Sequence of chain 50.J:
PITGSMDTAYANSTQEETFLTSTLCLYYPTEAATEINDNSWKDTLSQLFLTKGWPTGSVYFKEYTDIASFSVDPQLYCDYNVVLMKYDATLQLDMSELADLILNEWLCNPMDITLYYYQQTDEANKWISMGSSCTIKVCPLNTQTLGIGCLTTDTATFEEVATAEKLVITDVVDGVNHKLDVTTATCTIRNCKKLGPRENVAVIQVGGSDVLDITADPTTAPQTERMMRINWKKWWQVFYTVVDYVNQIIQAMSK

Binding-site contacts:
Ligand atom C5 contacts residue ASN12 of chain 50.J at 4.1 Å.
Ligand atom O5 contacts residue ASN12 of chain 50.J at 2.7 Å (h-bond).
Ligand atom C7 contacts residue ASN12 of chain 50.J at 3.9 Å.
Ligand atom O7 contacts residue ASN12 of chain 50.J at 3.7 Å.
Ligand atom C1 contacts residue ASN12 of chain 50.J at 2.1 Å.
Ligand atom C2 contacts residue ASN12 of chain 50.J at 3.2 Å.
Ligand atom N2 contacts residue ASN12 of chain 50.J at 3.8 Å.

This small molecule binds to this protein.
Small molecule (SMILES): CC(=O)N[C@H]1[C@H](O[C@H]2[C@H](O)[C@@H](NC(C)=O)CO[C@@H]2CO)O[C@H](CO)[C@@H](O)[C@@H]1O